This protein binds this small molecule.
Small molecule (SMILES): COc1ccc2c(c1)cc(C(=O)NS(=O)(=O)c1ccc(C)cn1)n2CC(=O)O

Sequence of chain 1.B:
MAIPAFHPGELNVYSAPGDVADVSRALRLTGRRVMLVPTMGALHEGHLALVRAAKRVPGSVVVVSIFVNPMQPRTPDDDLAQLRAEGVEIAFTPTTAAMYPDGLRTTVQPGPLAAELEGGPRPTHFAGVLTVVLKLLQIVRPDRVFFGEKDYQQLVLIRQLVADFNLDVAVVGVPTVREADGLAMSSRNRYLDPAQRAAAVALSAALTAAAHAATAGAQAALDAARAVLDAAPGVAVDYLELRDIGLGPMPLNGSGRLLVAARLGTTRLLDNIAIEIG

Binding-site contacts:
Ligand atom CA contacts residue MET195 of chain 1.B at 3.4 Å (hydrophobic).
Ligand atom O contacts residue HIS44 of chain 1.B at 2.6 Å (h-bond).
Ligand atom CAA contacts residue VAL187 of chain 1.B at 3.9 Å (hydrophobic).
Ligand atom OAE contacts residue GOL1 of chain 1.U at 3.4 Å (h-bond).
Ligand atom CAJ contacts residue GLY46 of chain 1.B at 3.8 Å.
Ligand atom OAR contacts residue GLY46 of chain 1.B at 3.4 Å.
Ligand atom C contacts residue SER197 of chain 1.B at 3.7 Å.
Ligand atom SBB contacts residue HIS47 of chain 1.B at 3.7 Å.
Ligand atom CAZ contacts residue HIS44 of chain 1.B at 3.4 Å.
Ligand atom CAK contacts residue HIS44 of chain 1.B at 3.5 Å.
Ligand atom CAU contacts residue SER197 of chain 1.B at 3.8 Å.
Ligand atom OAR contacts residue VAL187 of chain 1.B at 3.1 Å (h-bond).
Ligand atom C contacts residue HIS44 of chain 1.B at 3.3 Å.
Ligand atom CAX contacts residue HIS47 of chain 1.B at 3.9 Å.
Ligand atom O contacts residue SER197 of chain 1.B at 3.6 Å.
Ligand atom CAT contacts residue HIS47 of chain 1.B at 3.7 Å.
Ligand atom OAF contacts residue HIS47 of chain 1.B at 3.5 Å (h-bond).
Ligand atom CAV contacts residue GLY46 of chain 1.B at 3.4 Å.
Ligand atom N contacts residue HIS44 of chain 1.B at 3.5 Å (h-bond).
Ligand atom CAA contacts residue LEU50 of chain 1.B at 3.7 Å (hydrophobic).
Ligand atom CAB contacts residue SER197 of chain 1.B at 3.4 Å.
Ligand atom CAA contacts residue PRO185 of chain 1.B at 3.4 Å (hydrophobic).
Ligand atom CAY contacts residue HIS44 of chain 1.B at 3.8 Å.
Ligand atom OAF contacts residue THR39 of chain 1.B at 3.2 Å.
Ligand atom CA contacts residue SER196 of chain 1.B at 3.9 Å.
Ligand atom O contacts residue HIS47 of chain 1.B at 3.9 Å.
Ligand atom CAA contacts residue GLY46 of chain 1.B at 3.4 Å.
Ligand atom OAF contacts residue MET40 of chain 1.B at 2.8 Å (h-bond).
Ligand atom CAM contacts residue GLY46 of chain 1.B at 3.7 Å.
Ligand atom OAR contacts residue THR186 of chain 1.B at 3.8 Å.
Ligand atom C contacts residue SER196 of chain 1.B at 3.6 Å.
Ligand atom CA contacts residue HIS44 of chain 1.B at 3.5 Å.
Ligand atom CAJ contacts residue VAL187 of chain 1.B at 3.9 Å (hydrophobic).
Ligand atom NAQ contacts residue HIS47 of chain 1.B at 2.8 Å (h-bond).
Ligand atom OXT contacts residue SER196 of chain 1.B at 3.5 Å (h-bond).
Ligand atom OAD contacts residue ASP161 of chain 1.B at 3.5 Å (salt-bridge).
Ligand atom OAR contacts residue PRO185 of chain 1.B at 3.8 Å.
Ligand atom NAP contacts residue MET40 of chain 1.B at 3.8 Å.
Ligand atom CAK contacts residue MET195 of chain 1.B at 3.1 Å (hydrophobic).
Ligand atom OXT contacts residue SER197 of chain 1.B at 3.4 Å (h-bond).